Sequence of chain 1.B:
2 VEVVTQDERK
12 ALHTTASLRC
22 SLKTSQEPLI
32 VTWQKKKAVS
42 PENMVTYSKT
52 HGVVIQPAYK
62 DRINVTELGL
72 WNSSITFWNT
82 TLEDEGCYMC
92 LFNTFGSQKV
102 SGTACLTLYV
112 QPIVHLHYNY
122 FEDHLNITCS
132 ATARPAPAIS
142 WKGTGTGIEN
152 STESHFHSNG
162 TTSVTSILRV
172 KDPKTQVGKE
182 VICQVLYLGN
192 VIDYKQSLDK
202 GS

The small molecule below binds the protein below.
Small molecule (SMILES): CC(=O)N[C@@H]1[C@@H](O)[C@H](O)[C@@H](CO)O[C@H]1O

Binding-site contacts:
Ligand atom C4 contacts residue THR147 of chain 1.B at 4.1 Å.
Ligand atom C2 contacts residue ASN151 of chain 1.B at 2.6 Å.
Ligand atom C8 contacts residue GLY146 of chain 1.B at 4.4 Å.
Ligand atom O6 contacts residue ASN151 of chain 1.B at 4.5 Å.
Ligand atom C7 contacts residue ASN151 of chain 1.B at 4.1 Å.
Ligand atom O7 contacts residue GLY146 of chain 1.B at 4.1 Å.
Ligand atom C4 contacts residue ASN151 of chain 1.B at 4.3 Å.
Ligand atom O7 contacts residue GLY148 of chain 1.B at 2.9 Å (h-bond).
Ligand atom C3 contacts residue ASN151 of chain 1.B at 3.9 Å.
Ligand atom C8 contacts residue TRP142 of chain 1.B at 4.0 Å (hydrophobic).
Ligand atom C7 contacts residue GLY148 of chain 1.B at 3.9 Å.
Ligand atom C5 contacts residue ASN151 of chain 1.B at 3.7 Å.
Ligand atom O4 contacts residue THR147 of chain 1.B at 4.3 Å.
Ligand atom N2 contacts residue ASN151 of chain 1.B at 3.0 Å (h-bond).
Ligand atom O7 contacts residue THR147 of chain 1.B at 3.8 Å.
Ligand atom O5 contacts residue ASN151 of chain 1.B at 2.4 Å (h-bond).
Ligand atom N2 contacts residue GLY148 of chain 1.B at 4.2 Å.
Ligand atom O3 contacts residue GLY148 of chain 1.B at 3.7 Å.
Ligand atom C8 contacts residue THR145 of chain 1.B at 4.1 Å.
Ligand atom C3 contacts residue GLY148 of chain 1.B at 4.2 Å.
Ligand atom O3 contacts residue THR147 of chain 1.B at 2.6 Å (h-bond).
Ligand atom O7 contacts residue ILE149 of chain 1.B at 3.4 Å.
Ligand atom C3 contacts residue THR147 of chain 1.B at 3.8 Å.
Ligand atom C2 contacts residue THR147 of chain 1.B at 4.5 Å.
Ligand atom C7 contacts residue ILE149 of chain 1.B at 4.3 Å (hydrophobic).
Ligand atom C2 contacts residue GLY148 of chain 1.B at 3.7 Å.
Ligand atom C1 contacts residue ASN151 of chain 1.B at 1.4 Å.